Sequence of chain 36.A:
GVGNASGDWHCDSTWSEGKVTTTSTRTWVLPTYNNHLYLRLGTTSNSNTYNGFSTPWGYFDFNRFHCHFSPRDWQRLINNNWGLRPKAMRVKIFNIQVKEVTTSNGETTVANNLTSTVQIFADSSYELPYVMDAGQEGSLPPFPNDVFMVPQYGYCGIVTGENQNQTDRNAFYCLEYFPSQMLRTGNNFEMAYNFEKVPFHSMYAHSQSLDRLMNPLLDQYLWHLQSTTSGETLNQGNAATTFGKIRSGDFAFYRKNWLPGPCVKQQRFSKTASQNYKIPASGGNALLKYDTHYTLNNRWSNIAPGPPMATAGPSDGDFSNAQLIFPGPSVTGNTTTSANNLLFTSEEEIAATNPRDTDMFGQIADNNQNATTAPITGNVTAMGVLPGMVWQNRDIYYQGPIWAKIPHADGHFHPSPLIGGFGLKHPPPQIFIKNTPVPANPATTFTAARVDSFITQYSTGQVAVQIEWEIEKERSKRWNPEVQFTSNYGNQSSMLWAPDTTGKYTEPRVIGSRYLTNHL

Sequence of chain 48.A:
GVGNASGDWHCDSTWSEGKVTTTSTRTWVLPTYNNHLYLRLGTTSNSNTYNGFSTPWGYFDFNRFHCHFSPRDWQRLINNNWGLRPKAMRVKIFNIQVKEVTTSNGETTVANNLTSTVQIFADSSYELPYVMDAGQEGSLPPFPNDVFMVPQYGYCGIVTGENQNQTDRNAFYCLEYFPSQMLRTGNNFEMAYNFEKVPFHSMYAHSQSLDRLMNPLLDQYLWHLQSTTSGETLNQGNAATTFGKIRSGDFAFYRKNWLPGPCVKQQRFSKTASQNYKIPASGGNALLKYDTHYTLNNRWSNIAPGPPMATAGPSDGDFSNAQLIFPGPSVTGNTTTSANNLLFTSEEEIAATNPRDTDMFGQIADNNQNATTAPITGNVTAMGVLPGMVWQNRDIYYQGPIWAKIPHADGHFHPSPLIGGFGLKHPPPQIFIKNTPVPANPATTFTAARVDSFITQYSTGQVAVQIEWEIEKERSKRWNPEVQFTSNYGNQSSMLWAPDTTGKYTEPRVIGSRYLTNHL

A protein and the small-molecule ligand that binds it are described below.
Small molecule (SMILES): Nc1ncnc2c1ncn2[C@H]1C[C@H](O)[C@@H](COP(=O)(O)O)O1

Binding-site contacts:
Ligand atom N6 contacts residue PHE635 of chain 48.A at 3.7 Å.
Ligand atom N7 contacts residue HIS627 of chain 48.A at 4.1 Å.
Ligand atom C5 contacts residue PRO412 of chain 48.A at 4.2 Å (hydrophobic).
Ligand atom C5 contacts residue SER629 of chain 48.A at 3.5 Å.
Ligand atom C1' contacts residue PRO628 of chain 48.A at 3.9 Å (hydrophobic).
Ligand atom N7 contacts residue PRO628 of chain 48.A at 3.3 Å (h-bond).
Ligand atom P contacts residue HIS625 of chain 36.A at 3.9 Å.
Ligand atom N3 contacts residue PRO628 of chain 48.A at 3.5 Å (h-bond).
Ligand atom C2' contacts residue PRO628 of chain 48.A at 3.6 Å (hydrophobic).
Ligand atom C1' contacts residue HIS627 of chain 48.A at 4.3 Å.
Ligand atom C2 contacts residue PRO628 of chain 48.A at 3.5 Å (hydrophobic).
Ligand atom N7 contacts residue PRO412 of chain 48.A at 4.3 Å.
Ligand atom C6 contacts residue SER629 of chain 48.A at 3.5 Å.
Ligand atom C6 contacts residue PRO412 of chain 48.A at 4.3 Å (hydrophobic).
Ligand atom N6 contacts residue PRO628 of chain 48.A at 3.4 Å (h-bond).
Ligand atom N1 contacts residue VAL411 of chain 48.A at 4.3 Å.
Ligand atom C8 contacts residue PRO628 of chain 48.A at 3.8 Å (hydrophobic).
Ligand atom O2P contacts residue ASP623 of chain 36.A at 3.2 Å (salt-bridge).
Ligand atom N6 contacts residue GLY634 of chain 48.A at 3.8 Å.
Ligand atom C2' contacts residue HIS627 of chain 48.A at 3.2 Å.
Ligand atom C3' contacts residue HIS627 of chain 48.A at 4.3 Å.
Ligand atom C5 contacts residue PRO628 of chain 48.A at 2.7 Å (hydrophobic).
Ligand atom N1 contacts residue GLY636 of chain 48.A at 2.9 Å (h-bond).
Ligand atom O1P contacts residue HIS625 of chain 36.A at 2.8 Å (h-bond).
Ligand atom C8 contacts residue SER629 of chain 48.A at 4.2 Å.
Ligand atom O3' contacts residue PRO628 of chain 48.A at 4.1 Å.
Ligand atom C2 contacts residue GLY636 of chain 48.A at 3.2 Å.
Ligand atom C6 contacts residue PRO628 of chain 48.A at 2.8 Å (hydrophobic).
Ligand atom N7 contacts residue ASN606 of chain 48.A at 4.2 Å.
Ligand atom C4 contacts residue PRO412 of chain 48.A at 4.1 Å (hydrophobic).
Ligand atom N9 contacts residue PRO628 of chain 48.A at 3.7 Å.
Ligand atom N9 contacts residue PRO412 of chain 48.A at 4.2 Å.
Ligand atom N7 contacts residue SER629 of chain 48.A at 3.1 Å (h-bond).
Ligand atom C6 contacts residue GLY636 of chain 48.A at 3.6 Å.
Ligand atom C8 contacts residue HIS627 of chain 48.A at 3.5 Å.
Ligand atom C4 contacts residue PRO628 of chain 48.A at 3.0 Å (hydrophobic).
Ligand atom N1 contacts residue PRO628 of chain 48.A at 3.2 Å (h-bond).
Ligand atom C8 contacts residue PRO412 of chain 48.A at 4.3 Å (hydrophobic).
Ligand atom N6 contacts residue GLY636 of chain 48.A at 3.2 Å (h-bond).
Ligand atom N6 contacts residue SER629 of chain 48.A at 3.0 Å (h-bond).